Sequence of chain 1.C:
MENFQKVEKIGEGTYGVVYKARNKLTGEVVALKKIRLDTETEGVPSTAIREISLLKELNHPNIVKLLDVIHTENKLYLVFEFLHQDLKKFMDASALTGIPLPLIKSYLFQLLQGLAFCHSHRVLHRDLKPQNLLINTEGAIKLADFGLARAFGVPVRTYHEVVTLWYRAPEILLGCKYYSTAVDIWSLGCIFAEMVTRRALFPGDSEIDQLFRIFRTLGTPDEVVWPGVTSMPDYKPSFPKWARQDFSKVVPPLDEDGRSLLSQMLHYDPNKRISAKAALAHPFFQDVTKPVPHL

A small-molecule ligand and the protein it binds are described below.
Small molecule (SMILES): [H]/N=C1\NC(=O)/C(=C/c2ccc(-c3ccc(S(=O)(=O)NC)cc3)o2)S1

Binding-site contacts:
Ligand atom O1 contacts residue LYS33 of chain 1.C at 3.7 Å.
Ligand atom C61 contacts residue ASP86 of chain 1.C at 3.7 Å.
Ligand atom C1 contacts residue LEU134 of chain 1.C at 3.5 Å (hydrophobic).
Ligand atom C2 contacts residue GLU81 of chain 1.C at 3.8 Å.
Ligand atom C6 contacts residue LEU134 of chain 1.C at 3.8 Å (hydrophobic).
Ligand atom C17 contacts residue ASP86 of chain 1.C at 3.8 Å.
Ligand atom O3 contacts residue GLN85 of chain 1.C at 3.5 Å.
Ligand atom O4 contacts residue LYS89 of chain 1.C at 3.5 Å.
Ligand atom C61 contacts residue ILE10 of chain 1.C at 3.5 Å (hydrophobic).
Ligand atom O4 contacts residue ASP86 of chain 1.C at 3.0 Å.
Ligand atom C15 contacts residue GLN85 of chain 1.C at 3.5 Å.
Ligand atom C16 contacts residue GLN85 of chain 1.C at 3.9 Å.
Ligand atom C9 contacts residue ASP145 of chain 1.C at 3.6 Å.
Ligand atom S2 contacts residue ASP86 of chain 1.C at 4.0 Å.
Ligand atom C18 contacts residue LEU134 of chain 1.C at 3.5 Å (hydrophobic).
Ligand atom C1 contacts residue ALA31 of chain 1.C at 4.0 Å (hydrophobic).
Ligand atom C15 contacts residue HIS84 of chain 1.C at 3.7 Å.
Ligand atom O4 contacts residue GLN85 of chain 1.C at 4.0 Å.
Ligand atom C4 contacts residue LEU134 of chain 1.C at 3.6 Å (hydrophobic).
Ligand atom N2 contacts residue LYS33 of chain 1.C at 3.2 Å (salt-bridge).
Ligand atom C2 contacts residue LEU134 of chain 1.C at 3.9 Å (hydrophobic).
Ligand atom O1 contacts residue ASP145 of chain 1.C at 3.9 Å.
Ligand atom O1 contacts residue PHE80 of chain 1.C at 3.5 Å.
Ligand atom C8 contacts residue LYS33 of chain 1.C at 3.8 Å.
Ligand atom C14 contacts residue LEU83 of chain 1.C at 3.4 Å (hydrophobic).
Ligand atom O2 contacts residue LEU134 of chain 1.C at 3.6 Å.
Ligand atom C3 contacts residue ALA31 of chain 1.C at 3.7 Å (hydrophobic).
Ligand atom C2 contacts residue ALA31 of chain 1.C at 3.2 Å (hydrophobic).
Ligand atom N3 contacts residue ASN132 of chain 1.C at 3.8 Å.
Ligand atom O3 contacts residue LYS89 of chain 1.C at 3.1 Å (salt-bridge).
Ligand atom N3 contacts residue ASP145 of chain 1.C at 2.8 Å (salt-bridge).
Ligand atom C16 contacts residue ASP86 of chain 1.C at 3.9 Å.
Ligand atom C3 contacts residue LEU83 of chain 1.C at 3.7 Å (hydrophobic).
Ligand atom C8 contacts residue ASP145 of chain 1.C at 3.8 Å.
Ligand atom C13 contacts residue LEU134 of chain 1.C at 3.6 Å (hydrophobic).
Ligand atom N2 contacts residue ASP145 of chain 1.C at 3.4 Å (salt-bridge).
Ligand atom C13 contacts residue ILE10 of chain 1.C at 3.8 Å (hydrophobic).
Ligand atom O1 contacts residue GLU51 of chain 1.C at 4.0 Å.
Ligand atom N6 contacts residue ILE10 of chain 1.C at 3.5 Å (h-bond).
Ligand atom C14 contacts residue ILE10 of chain 1.C at 3.8 Å (hydrophobic).